Binding-site contacts:
Ligand atom C7 contacts residue ASN603 of chain 1.C at 3.3 Å.
Ligand atom C8 contacts residue ASN603 of chain 1.C at 4.2 Å.
Ligand atom C1 contacts residue ASN603 of chain 1.C at 3.1 Å.
Ligand atom N2 contacts residue ASN603 of chain 1.C at 3.2 Å (h-bond).
Ligand atom O7 contacts residue ASN603 of chain 1.C at 3.3 Å (h-bond).
Ligand atom C2 contacts residue ASN603 of chain 1.C at 3.2 Å.
Ligand atom O5 contacts residue ASN603 of chain 1.C at 3.4 Å (h-bond).

Sequence of chain 1.C:
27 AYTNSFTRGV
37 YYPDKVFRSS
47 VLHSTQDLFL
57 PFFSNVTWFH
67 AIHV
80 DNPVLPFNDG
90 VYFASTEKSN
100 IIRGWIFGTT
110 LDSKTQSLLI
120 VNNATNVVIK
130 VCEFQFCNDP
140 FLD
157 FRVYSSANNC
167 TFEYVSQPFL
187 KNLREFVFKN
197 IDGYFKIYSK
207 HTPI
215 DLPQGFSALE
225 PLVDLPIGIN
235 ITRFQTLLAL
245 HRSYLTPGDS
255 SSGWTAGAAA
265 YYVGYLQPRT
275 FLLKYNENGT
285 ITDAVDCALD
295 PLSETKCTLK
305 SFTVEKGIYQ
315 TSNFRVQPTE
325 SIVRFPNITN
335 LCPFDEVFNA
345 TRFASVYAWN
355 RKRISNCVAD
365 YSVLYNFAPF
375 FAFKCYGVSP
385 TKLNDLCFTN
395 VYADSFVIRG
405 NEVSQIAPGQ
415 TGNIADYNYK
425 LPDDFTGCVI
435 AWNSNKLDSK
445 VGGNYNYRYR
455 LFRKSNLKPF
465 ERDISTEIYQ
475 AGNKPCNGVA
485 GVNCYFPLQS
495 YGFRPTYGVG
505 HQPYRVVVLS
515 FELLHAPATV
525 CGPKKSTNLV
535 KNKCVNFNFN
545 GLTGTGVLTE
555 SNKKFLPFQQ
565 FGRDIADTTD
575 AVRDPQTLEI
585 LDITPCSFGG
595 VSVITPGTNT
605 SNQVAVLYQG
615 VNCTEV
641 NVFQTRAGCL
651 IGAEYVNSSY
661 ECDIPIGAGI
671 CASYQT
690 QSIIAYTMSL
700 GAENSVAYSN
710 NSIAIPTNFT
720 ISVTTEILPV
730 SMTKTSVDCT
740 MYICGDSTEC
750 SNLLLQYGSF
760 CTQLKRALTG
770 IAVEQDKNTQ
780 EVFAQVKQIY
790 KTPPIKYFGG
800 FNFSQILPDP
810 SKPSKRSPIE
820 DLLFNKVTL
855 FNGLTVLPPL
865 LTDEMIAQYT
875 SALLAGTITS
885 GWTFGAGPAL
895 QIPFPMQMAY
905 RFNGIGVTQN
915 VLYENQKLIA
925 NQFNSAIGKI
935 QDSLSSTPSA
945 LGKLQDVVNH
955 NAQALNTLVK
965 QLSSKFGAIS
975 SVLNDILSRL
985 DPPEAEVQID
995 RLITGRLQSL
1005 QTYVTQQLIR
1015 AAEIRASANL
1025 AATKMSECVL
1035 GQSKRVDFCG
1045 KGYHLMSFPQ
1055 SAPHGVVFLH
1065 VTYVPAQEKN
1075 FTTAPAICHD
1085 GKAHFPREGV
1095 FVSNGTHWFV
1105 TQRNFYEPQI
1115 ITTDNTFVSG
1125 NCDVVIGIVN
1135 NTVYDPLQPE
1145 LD

The protein below binds the small molecule below.
Small molecule (SMILES): CC(=O)N[C@@H]1[C@@H](O)[C@H](O)[C@@H](CO)O[C@H]1O